A protein and the small-molecule ligand that binds it are described below.
Small molecule (SMILES): CC(=O)N[C@@H]1[C@@H](O)[C@H](O)[C@@H](CO)O[C@H]1O

Sequence of chain 2.B:
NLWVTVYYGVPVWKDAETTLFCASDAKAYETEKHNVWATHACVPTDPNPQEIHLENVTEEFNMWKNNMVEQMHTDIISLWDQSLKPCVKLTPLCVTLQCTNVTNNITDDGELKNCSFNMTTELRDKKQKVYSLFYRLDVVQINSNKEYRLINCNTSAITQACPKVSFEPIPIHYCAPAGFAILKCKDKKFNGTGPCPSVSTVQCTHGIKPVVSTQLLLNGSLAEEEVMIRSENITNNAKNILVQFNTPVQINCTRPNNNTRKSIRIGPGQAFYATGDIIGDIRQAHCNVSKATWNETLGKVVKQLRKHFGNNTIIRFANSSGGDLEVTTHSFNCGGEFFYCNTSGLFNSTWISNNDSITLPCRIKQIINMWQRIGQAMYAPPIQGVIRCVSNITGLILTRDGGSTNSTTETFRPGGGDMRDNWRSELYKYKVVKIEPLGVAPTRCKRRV

Binding-site contacts:
Ligand atom C2 contacts residue ASN308 of chain 2.B at 2.5 Å.
Ligand atom C4 contacts residue ASN308 of chain 2.B at 4.2 Å.
Ligand atom O7 contacts residue ASN308 of chain 2.B at 4.4 Å.
Ligand atom C1 contacts residue ASN308 of chain 2.B at 1.4 Å.
Ligand atom C7 contacts residue ASN308 of chain 2.B at 3.4 Å.
Ligand atom N2 contacts residue ASN308 of chain 2.B at 2.5 Å (h-bond).
Ligand atom O6 contacts residue GLU309 of chain 2.B at 4.3 Å.
Ligand atom O5 contacts residue ASN308 of chain 2.B at 2.4 Å (h-bond).
Ligand atom N2 contacts residue TRP364 of chain 2.B at 4.4 Å.
Ligand atom C8 contacts residue ASN308 of chain 2.B at 3.6 Å.
Ligand atom C5 contacts residue ASN308 of chain 2.B at 3.6 Å.
Ligand atom C3 contacts residue ASN308 of chain 2.B at 3.8 Å.
Ligand atom C8 contacts residue TRP364 of chain 2.B at 3.9 Å (hydrophobic).